The protein below binds the small molecule below.
Small molecule (SMILES): OC[C@@H](O)[C@@H](O)CO

Sequence of chain 1.A:
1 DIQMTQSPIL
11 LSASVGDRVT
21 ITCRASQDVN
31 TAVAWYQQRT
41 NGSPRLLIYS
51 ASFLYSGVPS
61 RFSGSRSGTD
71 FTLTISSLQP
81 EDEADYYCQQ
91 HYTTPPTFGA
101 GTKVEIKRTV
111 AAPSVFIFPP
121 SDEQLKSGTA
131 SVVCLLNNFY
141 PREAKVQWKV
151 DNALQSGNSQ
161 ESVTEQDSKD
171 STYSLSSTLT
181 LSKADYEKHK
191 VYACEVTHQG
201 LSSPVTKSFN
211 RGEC

Binding-site contacts:
Ligand atom CAE contacts residue ARG45 of chain 1.A at 3.5 Å.
Ligand atom CAG contacts residue ASP82 of chain 1.A at 3.7 Å.
Ligand atom OAD contacts residue ARG39 of chain 1.A at 3.5 Å (salt-bridge).
Ligand atom CAG contacts residue ARG61 of chain 1.A at 3.9 Å.
Ligand atom CAA contacts residue GLN37 of chain 1.A at 3.2 Å.
Ligand atom CAC contacts residue ARG45 of chain 1.A at 4.2 Å.
Ligand atom OAF contacts residue GLN37 of chain 1.A at 2.9 Å (h-bond).
Ligand atom CAG contacts residue PHE62 of chain 1.A at 4.3 Å (hydrophobic).
Ligand atom CAE contacts residue GLN37 of chain 1.A at 2.8 Å.
Ligand atom OAH contacts residue PHE62 of chain 1.A at 3.8 Å.
Ligand atom OAB contacts residue ARG39 of chain 1.A at 2.9 Å (salt-bridge).
Ligand atom CAA contacts residue ARG39 of chain 1.A at 3.6 Å.
Ligand atom OAB contacts residue GLN37 of chain 1.A at 4.4 Å.
Ligand atom OAH contacts residue GLN37 of chain 1.A at 3.0 Å (h-bond).
Ligand atom OAF contacts residue ARG45 of chain 1.A at 2.2 Å (salt-bridge).
Ligand atom CAG contacts residue GLU81 of chain 1.A at 4.3 Å.
Ligand atom OAD contacts residue GLN37 of chain 1.A at 4.3 Å.
Ligand atom OAD contacts residue GLU81 of chain 1.A at 2.9 Å (salt-bridge).
Ligand atom CAG contacts residue GLN37 of chain 1.A at 3.8 Å.
Ligand atom CAC contacts residue GLN37 of chain 1.A at 3.6 Å.
Ligand atom CAC contacts residue GLU81 of chain 1.A at 4.1 Å.
Ligand atom CAE contacts residue GLU81 of chain 1.A at 4.4 Å.
Ligand atom OAH contacts residue ASP82 of chain 1.A at 2.6 Å (salt-bridge).
Ligand atom CAG contacts residue ARG45 of chain 1.A at 4.0 Å.
Ligand atom OAH contacts residue GLU81 of chain 1.A at 3.4 Å (salt-bridge).
Ligand atom CAC contacts residue ARG39 of chain 1.A at 4.3 Å.
Ligand atom OAH contacts residue ARG61 of chain 1.A at 3.8 Å.